A small-molecule ligand and the protein it binds are described below.
Small molecule (SMILES): OC[C@H]1O[C@H](O[C@H]2[C@H](O)[C@@H](O)[C@@H](O)O[C@@H]2CO)[C@H](O)[C@@H](O)[C@@H]1O

Binding-site contacts:
Ligand atom C3 contacts residue TRP65 of chain 1.E at 3.7 Å (hydrophobic).
Ligand atom C6 contacts residue PRO157 of chain 1.E at 3.8 Å (hydrophobic).
Ligand atom C2 contacts residue ASP68 of chain 1.E at 3.3 Å.
Ligand atom C1 contacts residue TYR158 of chain 1.E at 3.6 Å (hydrophobic).
Ligand atom C2 contacts residue TRP233 of chain 1.E at 3.8 Å (hydrophobic).
Ligand atom C1 contacts residue TRP233 of chain 1.E at 3.7 Å (hydrophobic).
Ligand atom O3 contacts residue ASP68 of chain 1.E at 2.4 Å (salt-bridge).
Ligand atom C4 contacts residue TYR158 of chain 1.E at 3.9 Å (hydrophobic).
Ligand atom O3 contacts residue ALA66 of chain 1.E at 3.6 Å.
Ligand atom O1 contacts residue LYS18 of chain 1.E at 3.0 Å (salt-bridge).
Ligand atom C6 contacts residue ARG347 of chain 1.E at 4.0 Å.
Ligand atom O2 contacts residue GLU114 of chain 1.E at 2.8 Å (salt-bridge).
Ligand atom O3 contacts residue TRP65 of chain 1.E at 3.5 Å (h-bond).
Ligand atom C2 contacts residue GLU114 of chain 1.E at 3.5 Å.
Ligand atom O2 contacts residue TRP65 of chain 1.E at 3.4 Å (h-bond).
Ligand atom C6 contacts residue TRP343 of chain 1.E at 3.7 Å (hydrophobic).
Ligand atom O3 contacts residue ARG69 of chain 1.E at 3.0 Å (salt-bridge).
Ligand atom C1 contacts residue ASP17 of chain 1.E at 3.3 Å.
Ligand atom O2 contacts residue ALA66 of chain 1.E at 3.5 Å.
Ligand atom C6 contacts residue TYR158 of chain 1.E at 3.9 Å (hydrophobic).
Ligand atom C6 contacts residue GLU156 of chain 1.E at 3.1 Å.
Ligand atom O5 contacts residue TYR158 of chain 1.E at 3.3 Å.
Ligand atom O6 contacts residue PHE159 of chain 1.E at 3.7 Å.
Ligand atom O3 contacts residue TRP343 of chain 1.E at 3.6 Å.
Ligand atom O1 contacts residue ASP17 of chain 1.E at 2.5 Å (salt-bridge).
Ligand atom C2 contacts residue LYS18 of chain 1.E at 3.5 Å.
Ligand atom O4 contacts residue ARG69 of chain 1.E at 2.8 Å (salt-bridge).
Ligand atom O6 contacts residue PRO157 of chain 1.E at 3.1 Å.
Ligand atom C5 contacts residue GLU156 of chain 1.E at 3.8 Å.
Ligand atom O2 contacts residue ASP68 of chain 1.E at 2.8 Å (salt-bridge).
Ligand atom C3 contacts residue ASP68 of chain 1.E at 3.4 Å.
Ligand atom C1 contacts residue LYS18 of chain 1.E at 3.5 Å.
Ligand atom C4 contacts residue TRP343 of chain 1.E at 3.7 Å (hydrophobic).
Ligand atom O2 contacts residue LYS18 of chain 1.E at 2.4 Å (salt-bridge).
Ligand atom O4 contacts residue ARG347 of chain 1.E at 3.7 Å.
Ligand atom O6 contacts residue GLU156 of chain 1.E at 2.5 Å (salt-bridge).
Ligand atom O1 contacts residue ASN15 of chain 1.E at 3.8 Å.
Ligand atom C4 contacts residue ARG69 of chain 1.E at 3.7 Å.
Ligand atom O3 contacts residue GLU114 of chain 1.E at 3.8 Å.
Ligand atom O6 contacts residue TYR158 of chain 1.E at 3.1 Å (h-bond).

Sequence of chain 1.E:
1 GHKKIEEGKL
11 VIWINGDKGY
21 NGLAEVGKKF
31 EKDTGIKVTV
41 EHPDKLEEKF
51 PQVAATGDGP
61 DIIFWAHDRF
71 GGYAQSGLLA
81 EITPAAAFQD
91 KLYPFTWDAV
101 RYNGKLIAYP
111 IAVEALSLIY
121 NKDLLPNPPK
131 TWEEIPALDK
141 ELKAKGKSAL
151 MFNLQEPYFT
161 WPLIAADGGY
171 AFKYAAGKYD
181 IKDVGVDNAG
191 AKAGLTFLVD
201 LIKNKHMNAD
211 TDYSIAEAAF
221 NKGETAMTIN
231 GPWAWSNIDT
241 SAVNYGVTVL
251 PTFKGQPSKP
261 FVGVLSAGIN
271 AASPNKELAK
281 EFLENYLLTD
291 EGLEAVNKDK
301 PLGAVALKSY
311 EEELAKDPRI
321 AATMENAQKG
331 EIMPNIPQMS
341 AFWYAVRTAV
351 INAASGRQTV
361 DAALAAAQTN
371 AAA